Binding-site contacts:
Ligand atom OG contacts residue GLN3 of chain 26.E at 3.3 Å (h-bond).
Ligand atom C contacts residue VAL4 of chain 26.E at 3.5 Å (hydrophobic).
Ligand atom C contacts residue VAL4 of chain 26.E at 4.0 Å (hydrophobic).
Ligand atom CG2 contacts residue ALA2 of chain 26.E at 4.0 Å (hydrophobic).
Ligand atom CA contacts residue VAL4 of chain 26.E at 4.1 Å (hydrophobic).
Ligand atom CB contacts residue VAL4 of chain 26.E at 4.4 Å (hydrophobic).
Ligand atom N contacts residue VAL4 of chain 26.E at 4.3 Å.
Ligand atom CA contacts residue VAL4 of chain 26.E at 3.3 Å (hydrophobic).
Ligand atom CG2 contacts residue SER5 of chain 26.E at 3.4 Å.
Ligand atom O contacts residue GLN3 of chain 26.E at 2.9 Å (h-bond).
Ligand atom O contacts residue VAL4 of chain 26.E at 3.2 Å (h-bond).
Ligand atom CD contacts residue VAL4 of chain 26.E at 3.6 Å (hydrophobic).
Ligand atom OE2 contacts residue VAL4 of chain 26.E at 3.7 Å.
Ligand atom OE1 contacts residue VAL4 of chain 26.E at 3.6 Å.
Ligand atom N contacts residue ALA2 of chain 26.E at 2.8 Å (h-bond).
Ligand atom N contacts residue VAL4 of chain 26.E at 3.1 Å (h-bond).
Ligand atom C contacts residue ALA2 of chain 26.E at 3.5 Å (hydrophobic).
Ligand atom CG2 contacts residue GLN3 of chain 26.E at 3.5 Å.
Ligand atom OE1 contacts residue ASN25 of chain 26.E at 4.2 Å.
Ligand atom CG2 contacts residue VAL4 of chain 26.E at 3.4 Å (hydrophobic).
Ligand atom CA contacts residue GLN3 of chain 26.E at 4.5 Å.
Ligand atom CA contacts residue ALA2 of chain 26.E at 3.3 Å (hydrophobic).
Ligand atom CG1 contacts residue ALA2 of chain 26.E at 4.5 Å (hydrophobic).
Ligand atom O contacts residue VAL4 of chain 26.E at 4.4 Å.
Ligand atom CB contacts residue ALA2 of chain 26.E at 4.4 Å (hydrophobic).
Ligand atom CB contacts residue GLN3 of chain 26.E at 3.7 Å.
Ligand atom CB contacts residue VAL4 of chain 26.E at 4.0 Å (hydrophobic).
Ligand atom CA contacts residue ALA2 of chain 26.E at 3.9 Å (hydrophobic).
Ligand atom CB contacts residue ALA2 of chain 26.E at 3.3 Å (hydrophobic).
Ligand atom CB contacts residue GLN3 of chain 26.E at 4.0 Å.
Ligand atom C contacts residue GLN3 of chain 26.E at 3.9 Å.
Ligand atom N contacts residue GLN3 of chain 26.E at 4.5 Å.
Ligand atom C contacts residue ALA2 of chain 26.E at 4.0 Å (hydrophobic).
Ligand atom CG contacts residue VAL4 of chain 26.E at 4.4 Å (hydrophobic).
Ligand atom CG1 contacts residue GLN3 of chain 26.E at 3.3 Å.
Ligand atom O contacts residue ALA2 of chain 26.E at 4.0 Å.

Sequence of chain 26.E:
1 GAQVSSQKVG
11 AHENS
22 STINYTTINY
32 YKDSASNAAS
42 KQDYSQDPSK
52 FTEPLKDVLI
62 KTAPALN

A protein and the small-molecule ligand that binds it are described below.
Small molecule (SMILES): CC[C@H](C)[C@H](N)C(=O)N[C@@H](CO)C(=O)N[C@@H](CCC(=O)O)C(=O)N[C@H](C=O)C(C)C